Sequence of chain 1.D:
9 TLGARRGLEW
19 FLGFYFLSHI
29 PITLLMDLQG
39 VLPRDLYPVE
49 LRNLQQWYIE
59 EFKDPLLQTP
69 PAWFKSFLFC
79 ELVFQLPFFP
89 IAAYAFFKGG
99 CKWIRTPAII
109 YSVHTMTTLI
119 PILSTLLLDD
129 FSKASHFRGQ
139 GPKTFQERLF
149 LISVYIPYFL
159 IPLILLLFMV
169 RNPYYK

This protein binds this small molecule.
Small molecule (SMILES): O=C(CN1CCC(CN2Cc3ccccc3C2=O)CC1)c1ccc(F)cc1

Binding-site contacts:
Ligand atom C8 contacts residue ILE30 of chain 1.D at 4.0 Å (hydrophobic).
Ligand atom F contacts residue THR113 of chain 1.D at 4.0 Å.
Ligand atom N contacts residue TYR156 of chain 1.D at 4.0 Å.
Ligand atom C contacts residue TYR153 of chain 1.D at 4.1 Å (hydrophobic).
Ligand atom C3 contacts residue ASP35 of chain 1.D at 4.0 Å.
Ligand atom C18 contacts residue PHE75 of chain 1.D at 4.0 Å (hydrophobic).
Ligand atom C1 contacts residue TYR153 of chain 1.D at 3.7 Å (hydrophobic).
Ligand atom O1 contacts residue PHE72 of chain 1.D at 4.1 Å.
Ligand atom C18 contacts residue THR116 of chain 1.D at 3.6 Å.
Ligand atom O contacts residue TYR56 of chain 1.D at 3.9 Å.
Ligand atom C18 contacts residue GLU79 of chain 1.D at 3.9 Å.
Ligand atom C21 contacts residue GLU79 of chain 1.D at 3.7 Å.
Ligand atom C1 contacts residue ASP35 of chain 1.D at 3.1 Å.
Ligand atom C19 contacts residue GLU79 of chain 1.D at 4.0 Å.
Ligand atom C17 contacts residue GLU79 of chain 1.D at 3.6 Å.
Ligand atom C12 contacts residue MET34 of chain 1.D at 4.1 Å (hydrophobic).
Ligand atom C19 contacts residue THR116 of chain 1.D at 3.3 Å.
Ligand atom F contacts residue GLN83 of chain 1.D at 2.6 Å.
Ligand atom C20 contacts residue THR113 of chain 1.D at 3.8 Å.
Ligand atom C6 contacts residue ILE30 of chain 1.D at 3.8 Å (hydrophobic).
Ligand atom C2 contacts residue TYR156 of chain 1.D at 3.5 Å (hydrophobic).
Ligand atom F contacts residue THR116 of chain 1.D at 2.8 Å.
Ligand atom C4 contacts residue ASP35 of chain 1.D at 3.5 Å.
Ligand atom C5 contacts residue VAL152 of chain 1.D at 3.4 Å (hydrophobic).
Ligand atom C20 contacts residue GLU79 of chain 1.D at 4.0 Å.
Ligand atom C contacts residue ASP35 of chain 1.D at 3.6 Å.
Ligand atom C19 contacts residue GLN83 of chain 1.D at 3.5 Å.
Ligand atom C3 contacts residue TYR156 of chain 1.D at 3.2 Å (hydrophobic).
Ligand atom C2 contacts residue ASP35 of chain 1.D at 3.2 Å.
Ligand atom O contacts residue MET34 of chain 1.D at 3.3 Å.
Ligand atom O1 contacts residue TYR153 of chain 1.D at 3.6 Å.
Ligand atom C3 contacts residue ILE30 of chain 1.D at 3.7 Å (hydrophobic).
Ligand atom C20 contacts residue GLN83 of chain 1.D at 3.5 Å.
Ligand atom C16 contacts residue GLU79 of chain 1.D at 3.5 Å.
Ligand atom C2 contacts residue ILE30 of chain 1.D at 3.9 Å (hydrophobic).
Ligand atom C14 contacts residue ASP35 of chain 1.D at 3.6 Å.
Ligand atom N contacts residue ASP35 of chain 1.D at 3.7 Å.
Ligand atom C13 contacts residue MET34 of chain 1.D at 3.9 Å (hydrophobic).
Ligand atom C6 contacts residue TYR156 of chain 1.D at 4.1 Å (hydrophobic).
Ligand atom C11 contacts residue MET34 of chain 1.D at 3.6 Å (hydrophobic).